Binding-site contacts:
Ligand atom C5 contacts residue ASP130 of chain 1.B at 3.9 Å.
Ligand atom O1 contacts residue ASP115 of chain 1.B at 4.3 Å.
Ligand atom O1 contacts residue PHE114 of chain 1.B at 3.9 Å.
Ligand atom O5 contacts residue LYS160 of chain 1.B at 3.2 Å (salt-bridge).
Ligand atom C6 contacts residue LYS160 of chain 1.B at 4.3 Å.
Ligand atom O3 contacts residue MSE125 of chain 1.B at 4.0 Å.
Ligand atom C3 contacts residue ARG124 of chain 1.B at 3.4 Å.
Ligand atom C2 contacts residue ASP130 of chain 1.B at 4.2 Å.
Ligand atom O1 contacts residue LYS160 of chain 1.B at 3.1 Å (salt-bridge).
Ligand atom O2 contacts residue PHE114 of chain 1.B at 4.2 Å.
Ligand atom O5 contacts residue ASP130 of chain 1.B at 3.7 Å.
Ligand atom O5 contacts residue ASP130 of chain 1.B at 3.2 Å (salt-bridge).
Ligand atom O2 contacts residue MSE125 of chain 1.B at 4.0 Å.
Ligand atom C1 contacts residue LYS160 of chain 1.B at 4.1 Å.
Ligand atom C2 contacts residue ASP130 of chain 1.B at 3.9 Å.
Ligand atom C2 contacts residue SER127 of chain 1.B at 3.9 Å.
Ligand atom O1 contacts residue ASP130 of chain 1.B at 3.7 Å.
Ligand atom C1 contacts residue ASP130 of chain 1.B at 3.6 Å.
Ligand atom C1 contacts residue PHE114 of chain 1.B at 3.6 Å (hydrophobic).
Ligand atom O2 contacts residue ASP130 of chain 1.B at 4.3 Å.
Ligand atom C4 contacts residue ARG124 of chain 1.B at 4.2 Å.
Ligand atom O3 contacts residue ILE126 of chain 1.B at 3.8 Å.
Ligand atom C2 contacts residue LYS160 of chain 1.B at 4.2 Å.
Ligand atom O3 contacts residue ARG124 of chain 1.B at 2.7 Å (salt-bridge).
Ligand atom O2 contacts residue SER127 of chain 1.B at 2.9 Å (h-bond).
Ligand atom C5 contacts residue LYS160 of chain 1.B at 3.7 Å.
Ligand atom C1 contacts residue ASP130 of chain 1.B at 3.8 Å.
Ligand atom O2 contacts residue ARG124 of chain 1.B at 4.3 Å.
Ligand atom O1 contacts residue SER127 of chain 1.B at 4.2 Å.
Ligand atom O6 contacts residue ASP130 of chain 1.B at 2.7 Å (salt-bridge).
Ligand atom O6 contacts residue LYS160 of chain 1.B at 3.6 Å.
Ligand atom C1 contacts residue SER127 of chain 1.B at 4.0 Å.
Ligand atom O4 contacts residue ARG124 of chain 1.B at 3.3 Å (salt-bridge).
Ligand atom O3 contacts residue GLN118 of chain 1.B at 4.4 Å.
Ligand atom C6 contacts residue ASP130 of chain 1.B at 3.4 Å.
Ligand atom O2 contacts residue ILE126 of chain 1.B at 3.6 Å.

The protein below binds the small molecule below.
Small molecule (SMILES): OC[C@H]1O[C@@](CO)(O[C@H]2O[C@H](CO)[C@@H](O)[C@H](O)[C@H]2O)[C@@H](O)[C@@H]1O

Sequence of chain 1.B:
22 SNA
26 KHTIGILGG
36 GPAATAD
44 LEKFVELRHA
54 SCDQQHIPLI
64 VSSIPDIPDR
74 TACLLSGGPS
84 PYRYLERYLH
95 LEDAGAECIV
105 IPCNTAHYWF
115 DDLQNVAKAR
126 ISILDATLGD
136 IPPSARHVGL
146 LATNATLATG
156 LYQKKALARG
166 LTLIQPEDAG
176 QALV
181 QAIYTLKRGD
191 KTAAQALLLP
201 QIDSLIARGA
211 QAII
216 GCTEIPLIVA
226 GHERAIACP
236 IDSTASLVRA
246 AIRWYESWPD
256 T